This protein binds this small molecule.
Small molecule (SMILES): CC(C)(C)NC(=O)[C@@H]1C[C@@H]2CCCC[C@@H]2CN1C[C@@H](O)[C@H](Cc1ccccc1)NC(=O)[C@H](CC(N)=O)NC(=O)c1ccc2ccccc2n1

Sequence of chain 1.B:
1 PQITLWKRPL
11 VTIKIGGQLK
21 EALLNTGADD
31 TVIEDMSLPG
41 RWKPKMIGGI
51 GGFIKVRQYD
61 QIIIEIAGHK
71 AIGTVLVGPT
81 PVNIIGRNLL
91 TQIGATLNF

Binding-site contacts:
Ligand atom ND2 contacts residue ASP30 of chain 1.A at 3.2 Å (salt-bridge).
Ligand atom C9 contacts residue ASN25 of chain 1.B at 3.5 Å.
Ligand atom CZ contacts residue PRO81 of chain 1.B at 3.7 Å (hydrophobic).
Ligand atom ND2 contacts residue ILE47 of chain 1.A at 3.5 Å.
Ligand atom CE2 contacts residue ILE50 of chain 1.A at 3.6 Å (hydrophobic).
Ligand atom N2 contacts residue GLY27 of chain 1.A at 3.3 Å (h-bond).
Ligand atom C6 contacts residue PRO81 of chain 1.B at 3.4 Å (hydrophobic).
Ligand atom O2 contacts residue ASN25 of chain 1.B at 2.6 Å (h-bond).
Ligand atom CE2 contacts residue ILE84 of chain 1.B at 3.6 Å (hydrophobic).
Ligand atom C7A contacts residue ILE84 of chain 1.A at 3.6 Å (hydrophobic).
Ligand atom C3 contacts residue ARG8 of chain 1.B at 3.7 Å.
Ligand atom C8 contacts residue GLY48 of chain 1.A at 3.6 Å.
Ligand atom C51 contacts residue PRO81 of chain 1.A at 3.5 Å (hydrophobic).
Ligand atom C11 contacts residue GLY48 of chain 1.B at 3.5 Å.
Ligand atom N1 contacts residue GLY48 of chain 1.A at 3.0 Å (h-bond).
Ligand atom C81 contacts residue ASN25 of chain 1.A at 3.6 Å.
Ligand atom O1 contacts residue ILE50 of chain 1.B at 3.7 Å.
Ligand atom OD1 contacts residue ASP29 of chain 1.A at 3.6 Å (salt-bridge).
Ligand atom CB contacts residue GLY48 of chain 1.A at 3.6 Å.
Ligand atom CD1 contacts residue GLY27 of chain 1.A at 3.4 Å.
Ligand atom O2 contacts residue GLY27 of chain 1.A at 3.6 Å.
Ligand atom ND2 contacts residue GLY48 of chain 1.A at 3.7 Å.
Ligand atom C9 contacts residue ASN25 of chain 1.A at 3.6 Å.
Ligand atom N contacts residue GLY48 of chain 1.A at 3.1 Å (h-bond).
Ligand atom C31 contacts residue GLY48 of chain 1.B at 3.3 Å.
Ligand atom C5 contacts residue PRO81 of chain 1.B at 3.7 Å (hydrophobic).
Ligand atom O2 contacts residue ASN25 of chain 1.A at 2.5 Å (h-bond).
Ligand atom O contacts residue ASP29 of chain 1.A at 3.1 Å (salt-bridge).
Ligand atom OD1 contacts residue ASP30 of chain 1.A at 3.1 Å (salt-bridge).
Ligand atom C51 contacts residue GLY49 of chain 1.B at 3.6 Å.
Ligand atom C4 contacts residue ARG8 of chain 1.B at 3.7 Å.
Ligand atom CE2 contacts residue GLY49 of chain 1.A at 3.7 Å.
Ligand atom C61 contacts residue PRO81 of chain 1.A at 3.7 Å (hydrophobic).
Ligand atom CD2 contacts residue ILE84 of chain 1.B at 3.4 Å (hydrophobic).
Ligand atom C11 contacts residue ILE47 of chain 1.B at 3.7 Å (hydrophobic).
Ligand atom C71 contacts residue ILE84 of chain 1.A at 3.5 Å (hydrophobic).
Ligand atom CB1 contacts residue ASN25 of chain 1.B at 3.3 Å.
Ligand atom O contacts residue GLY27 of chain 1.A at 3.6 Å (h-bond).
Ligand atom C11 contacts residue ILE50 of chain 1.A at 3.6 Å (hydrophobic).
Ligand atom CM contacts residue ASN25 of chain 1.B at 3.5 Å.

Sequence of chain 1.A:
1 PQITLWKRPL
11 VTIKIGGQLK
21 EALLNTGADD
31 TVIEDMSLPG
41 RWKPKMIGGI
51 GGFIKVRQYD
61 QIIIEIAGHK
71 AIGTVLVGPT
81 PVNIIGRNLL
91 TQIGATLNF